Sequence of chain 1.C:
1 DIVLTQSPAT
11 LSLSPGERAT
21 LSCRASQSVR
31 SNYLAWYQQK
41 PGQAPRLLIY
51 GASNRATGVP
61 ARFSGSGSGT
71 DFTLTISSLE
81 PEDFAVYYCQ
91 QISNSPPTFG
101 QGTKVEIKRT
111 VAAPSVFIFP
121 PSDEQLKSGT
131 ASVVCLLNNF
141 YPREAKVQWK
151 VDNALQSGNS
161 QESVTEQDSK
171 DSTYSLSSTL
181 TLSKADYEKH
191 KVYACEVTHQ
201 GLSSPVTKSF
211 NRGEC

The small molecule below binds the protein below.
Small molecule (SMILES): CC(=O)N[C@H]1[C@H](O[C@H]2[C@H](O)[C@@H](NC(C)=O)CO[C@@H]2CO[C@@H]2O[C@@H](C)[C@@H](O)[C@@H](O)[C@@H]2O)O[C@H](CO)[C@@H](O[C@@H]2O[C@H](CO[C@H]3O[C@H](CO)[C@@H](O)[C@H](O)[C@@H]3O[C@@H]3O[C@H](CO)[C@@H](O)[C@H](O)[C@H]3NC(C)=O)[C@@H](O)[C@H](O[C@H]3O[C@H](CO)[C@@H](O)[C@H](O)[C@@H]3O)[C@@H]2O)[C@@H]1O

Sequence of chain 1.A:
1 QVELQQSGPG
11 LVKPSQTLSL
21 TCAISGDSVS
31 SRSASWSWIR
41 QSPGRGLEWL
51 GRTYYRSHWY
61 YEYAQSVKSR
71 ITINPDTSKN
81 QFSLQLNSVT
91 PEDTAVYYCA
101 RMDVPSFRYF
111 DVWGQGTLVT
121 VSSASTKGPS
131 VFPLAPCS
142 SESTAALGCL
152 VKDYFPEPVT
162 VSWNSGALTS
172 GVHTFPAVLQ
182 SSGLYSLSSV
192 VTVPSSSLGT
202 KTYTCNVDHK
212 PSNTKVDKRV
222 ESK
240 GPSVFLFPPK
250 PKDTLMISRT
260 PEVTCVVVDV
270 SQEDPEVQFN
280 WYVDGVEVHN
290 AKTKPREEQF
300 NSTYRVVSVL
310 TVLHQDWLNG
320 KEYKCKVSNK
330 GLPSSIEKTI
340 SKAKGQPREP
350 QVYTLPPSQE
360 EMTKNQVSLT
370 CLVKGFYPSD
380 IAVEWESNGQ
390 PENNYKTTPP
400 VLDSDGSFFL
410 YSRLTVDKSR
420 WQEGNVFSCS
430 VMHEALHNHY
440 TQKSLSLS

Binding-site contacts:
Ligand atom O5 contacts residue ASN300 of chain 1.A at 2.3 Å (h-bond).
Ligand atom C3 contacts residue PHE244 of chain 1.A at 3.8 Å (hydrophobic).
Ligand atom C3 contacts residue THR110 of chain 1.C at 3.5 Å.
Ligand atom O4 contacts residue VAL267 of chain 1.A at 3.7 Å.
Ligand atom C7 contacts residue ASN300 of chain 1.A at 3.3 Å.
Ligand atom C4 contacts residue ARG109 of chain 1.C at 3.6 Å.
Ligand atom C5 contacts residue ARG109 of chain 1.C at 3.7 Å.
Ligand atom O6 contacts residue PHE244 of chain 1.A at 3.6 Å.
Ligand atom C1 contacts residue ASN300 of chain 1.A at 1.4 Å.
Ligand atom C6 contacts residue ARG109 of chain 1.C at 3.7 Å.
Ligand atom C7 contacts residue ASP268 of chain 1.A at 3.7 Å.
Ligand atom O7 contacts residue ARG304 of chain 1.A at 2.9 Å (salt-bridge).
Ligand atom N2 contacts residue ASP268 of chain 1.A at 2.8 Å (salt-bridge).
Ligand atom C1 contacts residue PHE246 of chain 1.A at 3.7 Å (hydrophobic).
Ligand atom C6 contacts residue PHE244 of chain 1.A at 3.7 Å (hydrophobic).
Ligand atom C2 contacts residue PHE244 of chain 1.A at 3.6 Å (hydrophobic).
Ligand atom C5 contacts residue PHE246 of chain 1.A at 3.7 Å (hydrophobic).
Ligand atom C5 contacts residue ASN300 of chain 1.A at 3.6 Å.
Ligand atom O7 contacts residue VAL267 of chain 1.A at 3.4 Å.
Ligand atom C1 contacts residue THR302 of chain 1.A at 3.7 Å.
Ligand atom C1 contacts residue PHE244 of chain 1.A at 3.8 Å (hydrophobic).
Ligand atom C6 contacts residue GLN298 of chain 1.A at 3.6 Å.
Ligand atom C8 contacts residue ARG304 of chain 1.A at 3.6 Å.
Ligand atom C8 contacts residue ASP268 of chain 1.A at 3.6 Å.
Ligand atom C6 contacts residue PHE246 of chain 1.A at 3.7 Å (hydrophobic).
Ligand atom C5 contacts residue MAN6 of chain 1.F at 3.5 Å.
Ligand atom C3 contacts residue ASP268 of chain 1.A at 3.5 Å.
Ligand atom C2 contacts residue ASP268 of chain 1.A at 3.6 Å.
Ligand atom C7 contacts residue ARG304 of chain 1.A at 3.6 Å.
Ligand atom O4 contacts residue LYS249 of chain 1.A at 3.2 Å (salt-bridge).
Ligand atom N2 contacts residue ASN300 of chain 1.A at 2.9 Å (h-bond).
Ligand atom O6 contacts residue PHE246 of chain 1.A at 3.4 Å.
Ligand atom O4 contacts residue MAN6 of chain 1.F at 2.7 Å (h-bond).
Ligand atom C4 contacts residue MAN6 of chain 1.F at 3.6 Å.
Ligand atom O3 contacts residue THR110 of chain 1.C at 3.0 Å (h-bond).
Ligand atom C6 contacts residue THR263 of chain 1.A at 3.7 Å.
Ligand atom O7 contacts residue ASN300 of chain 1.A at 3.3 Å (h-bond).
Ligand atom O3 contacts residue ARG109 of chain 1.C at 3.4 Å.
Ligand atom O3 contacts residue LYS249 of chain 1.A at 3.7 Å.
Ligand atom C2 contacts residue ASN300 of chain 1.A at 2.4 Å.